Binding-site contacts:
Ligand atom C7 contacts residue THR52 of chain 1.A at 3.5 Å.
Ligand atom C2 contacts residue LYS53 of chain 1.A at 4.1 Å.
Ligand atom S contacts residue LYS53 of chain 1.A at 4.3 Å.
Ligand atom C7 contacts residue ARG51 of chain 1.A at 3.8 Å.
Ligand atom C3 contacts residue THR52 of chain 1.A at 3.9 Å.
Ligand atom C7 contacts residue LYS53 of chain 1.A at 4.1 Å.
Ligand atom C5 contacts residue THR52 of chain 1.A at 4.2 Å.
Ligand atom C4 contacts residue LYS53 of chain 1.A at 3.7 Å.
Ligand atom C4 contacts residue THR52 of chain 1.A at 3.7 Å.
Ligand atom C3 contacts residue LYS53 of chain 1.A at 3.8 Å.
Ligand atom C6 contacts residue LYS53 of chain 1.A at 3.8 Å.
Ligand atom O1 contacts residue LYS53 of chain 1.A at 4.3 Å.
Ligand atom C1 contacts residue LYS53 of chain 1.A at 3.9 Å.
Ligand atom O3 contacts residue LYS53 of chain 1.A at 3.3 Å.
Ligand atom C3 contacts residue ARG51 of chain 1.A at 4.4 Å.
Ligand atom C5 contacts residue LYS53 of chain 1.A at 3.7 Å.

This small molecule binds to this protein.
Small molecule (SMILES): Cc1ccc(S(=O)(=O)O)cc1

Sequence of chain 1.A:
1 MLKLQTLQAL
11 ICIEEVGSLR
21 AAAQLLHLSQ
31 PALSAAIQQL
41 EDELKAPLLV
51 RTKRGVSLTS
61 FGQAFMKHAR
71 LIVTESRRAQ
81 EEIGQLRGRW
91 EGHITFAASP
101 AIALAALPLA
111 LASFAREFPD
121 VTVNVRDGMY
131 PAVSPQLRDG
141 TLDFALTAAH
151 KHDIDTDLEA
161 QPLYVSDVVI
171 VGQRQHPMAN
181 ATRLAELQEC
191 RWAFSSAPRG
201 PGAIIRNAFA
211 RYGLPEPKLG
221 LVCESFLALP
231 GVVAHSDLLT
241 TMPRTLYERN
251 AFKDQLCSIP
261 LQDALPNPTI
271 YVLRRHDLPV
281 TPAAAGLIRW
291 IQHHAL